This small molecule binds to this protein.
Small molecule (SMILES): CC(=O)N[C@H]1[C@H](O[C@H]2[C@H](O)[C@@H](NC(C)=O)CO[C@@H]2CO)O[C@H](CO)[C@@H](O[C@@H]2O[C@H](CO)[C@@H](O)[C@H](O[C@H]3O[C@H](CO)[C@@H](O)[C@H](O)[C@@H]3O[C@H]3O[C@H](CO)[C@@H](O)[C@H](O)[C@@H]3O[C@H]3O[C@H](CO)[C@@H](O)[C@H](O)[C@@H]3O)[C@@H]2O)[C@@H]1O

Sequence of chain 2.A:
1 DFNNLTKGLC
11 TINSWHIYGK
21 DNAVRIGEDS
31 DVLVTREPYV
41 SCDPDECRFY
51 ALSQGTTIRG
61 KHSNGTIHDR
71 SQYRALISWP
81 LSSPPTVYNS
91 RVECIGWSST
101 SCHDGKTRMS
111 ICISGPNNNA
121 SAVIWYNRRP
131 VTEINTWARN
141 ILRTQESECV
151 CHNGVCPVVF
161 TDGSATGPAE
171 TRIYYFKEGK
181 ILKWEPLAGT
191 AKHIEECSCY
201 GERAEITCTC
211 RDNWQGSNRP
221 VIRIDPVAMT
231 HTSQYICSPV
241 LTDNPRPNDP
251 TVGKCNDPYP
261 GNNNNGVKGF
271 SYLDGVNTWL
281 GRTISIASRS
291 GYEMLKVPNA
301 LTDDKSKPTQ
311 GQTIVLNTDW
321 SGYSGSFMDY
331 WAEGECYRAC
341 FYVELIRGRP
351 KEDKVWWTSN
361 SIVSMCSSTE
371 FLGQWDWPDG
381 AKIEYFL

Sequence of chain 4.A:
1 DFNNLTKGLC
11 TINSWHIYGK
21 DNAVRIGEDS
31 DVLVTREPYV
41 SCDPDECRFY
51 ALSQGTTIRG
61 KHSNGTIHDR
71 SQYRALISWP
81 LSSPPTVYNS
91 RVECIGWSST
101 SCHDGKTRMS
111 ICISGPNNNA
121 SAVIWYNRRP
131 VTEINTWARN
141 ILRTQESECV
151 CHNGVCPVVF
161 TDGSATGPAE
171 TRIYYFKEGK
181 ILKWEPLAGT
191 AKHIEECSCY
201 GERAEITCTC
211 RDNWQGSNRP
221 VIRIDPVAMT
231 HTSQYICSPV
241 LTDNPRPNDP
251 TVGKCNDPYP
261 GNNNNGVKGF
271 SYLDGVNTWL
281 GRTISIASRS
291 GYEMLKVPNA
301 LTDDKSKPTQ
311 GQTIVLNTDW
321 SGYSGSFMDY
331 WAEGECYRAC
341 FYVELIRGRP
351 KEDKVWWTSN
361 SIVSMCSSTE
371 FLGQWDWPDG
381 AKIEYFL

Binding-site contacts:
Ligand atom C3 contacts residue ASN248 of chain 4.A at 3.7 Å.
Ligand atom C4 contacts residue GLU293 of chain 4.A at 3.5 Å.
Ligand atom O6 contacts residue ASP249 of chain 4.A at 2.7 Å (salt-bridge).
Ligand atom C6 contacts residue MAN1 of chain 2.C at 3.7 Å.
Ligand atom O5 contacts residue ASP249 of chain 4.A at 3.3 Å (salt-bridge).
Ligand atom O3 contacts residue GLN310 of chain 4.A at 3.4 Å.
Ligand atom O3 contacts residue GLU293 of chain 4.A at 2.6 Å (salt-bridge).
Ligand atom O3 contacts residue ASN248 of chain 4.A at 2.6 Å (h-bond).
Ligand atom O6 contacts residue LYS307 of chain 4.A at 2.9 Å (salt-bridge).
Ligand atom C3 contacts residue ASP249 of chain 4.A at 3.3 Å.
Ligand atom O5 contacts residue GLN374 of chain 4.A at 3.5 Å (h-bond).
Ligand atom O4 contacts residue ASP249 of chain 4.A at 3.5 Å (salt-bridge).
Ligand atom C3 contacts residue GLY311 of chain 4.A at 3.1 Å.
Ligand atom O3 contacts residue ARG282 of chain 4.A at 3.3 Å (salt-bridge).
Ligand atom O5 contacts residue GLY373 of chain 4.A at 3.5 Å.
Ligand atom O3 contacts residue GLY311 of chain 4.A at 3.0 Å (h-bond).
Ligand atom C3 contacts residue GLU293 of chain 4.A at 3.3 Å.
Ligand atom C6 contacts residue THR309 of chain 4.A at 3.5 Å.
Ligand atom C6 contacts residue ILE284 of chain 4.A at 3.3 Å (hydrophobic).
Ligand atom C6 contacts residue ASP249 of chain 4.A at 3.6 Å.
Ligand atom C1 contacts residue ASN119 of chain 2.A at 2.7 Å.
Ligand atom O4 contacts residue PRO308 of chain 4.A at 3.5 Å.
Ligand atom O6 contacts residue ILE284 of chain 4.A at 2.7 Å (h-bond).
Ligand atom O4 contacts residue GLU293 of chain 4.A at 2.8 Å (salt-bridge).
Ligand atom O4 contacts residue ARG282 of chain 4.A at 3.6 Å (salt-bridge).
Ligand atom O2 contacts residue GLY311 of chain 4.A at 3.1 Å.
Ligand atom C6 contacts residue GLN310 of chain 4.A at 3.4 Å.
Ligand atom O6 contacts residue MAN1 of chain 2.C at 3.1 Å.
Ligand atom O6 contacts residue THR309 of chain 4.A at 3.3 Å (h-bond).
Ligand atom O4 contacts residue ARG246 of chain 4.A at 3.2 Å (salt-bridge).
Ligand atom C6 contacts residue PRO308 of chain 4.A at 3.5 Å (hydrophobic).
Ligand atom O2 contacts residue ASN248 of chain 4.A at 3.1 Å (h-bond).
Ligand atom O2 contacts residue LEU295 of chain 4.A at 3.4 Å.
Ligand atom C8 contacts residue PHE371 of chain 4.A at 3.6 Å (hydrophobic).
Ligand atom O3 contacts residue ASP249 of chain 4.A at 2.8 Å (salt-bridge).
Ligand atom O4 contacts residue ILE286 of chain 4.A at 3.3 Å.
Ligand atom O6 contacts residue GLN374 of chain 4.A at 3.1 Å.
Ligand atom C8 contacts residue ASN118 of chain 2.A at 3.5 Å.
Ligand atom O5 contacts residue ASN119 of chain 2.A at 2.5 Å (h-bond).
Ligand atom C6 contacts residue LEU372 of chain 4.A at 3.4 Å (hydrophobic).